Sequence of chain 11.A:
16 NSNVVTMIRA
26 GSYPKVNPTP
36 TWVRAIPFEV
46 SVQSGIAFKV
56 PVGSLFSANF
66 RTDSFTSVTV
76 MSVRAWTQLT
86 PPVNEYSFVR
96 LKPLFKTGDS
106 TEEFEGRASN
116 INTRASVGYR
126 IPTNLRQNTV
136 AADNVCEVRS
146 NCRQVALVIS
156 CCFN

Binding-site contacts:
Ligand atom O5' contacts residue ARG125 of chain 11.A at 3.0 Å (salt-bridge).
Ligand atom O5' contacts residue ARG131 of chain 11.A at 2.6 Å (salt-bridge).
Ligand atom P contacts residue ARG131 of chain 11.A at 3.5 Å.
Ligand atom O3' contacts residue ARG125 of chain 11.A at 4.0 Å.
Ligand atom C2' contacts residue ARG125 of chain 11.A at 3.6 Å.
Ligand atom N1 contacts residue ARG125 of chain 11.A at 3.7 Å.
Ligand atom C4' contacts residue ARG125 of chain 11.A at 4.4 Å.
Ligand atom C5 contacts residue ARG125 of chain 11.A at 3.5 Å.
Ligand atom C4 contacts residue ARG125 of chain 11.A at 3.5 Å.
Ligand atom N3 contacts residue ARG125 of chain 11.A at 3.6 Å (salt-bridge).
Ligand atom O2 contacts residue ARG125 of chain 11.A at 3.9 Å.
Ligand atom OP1 contacts residue ARG125 of chain 11.A at 2.9 Å (salt-bridge).
Ligand atom OP2 contacts residue SER77 of chain 11.A at 4.1 Å.
Ligand atom C5' contacts residue SER77 of chain 11.A at 4.4 Å.
Ligand atom OP3 contacts residue ARG125 of chain 11.A at 2.8 Å.
Ligand atom C5' contacts residue ARG131 of chain 11.A at 3.2 Å.
Ligand atom C2 contacts residue ARG125 of chain 11.A at 3.8 Å.
Ligand atom C5' contacts residue ARG125 of chain 11.A at 4.1 Å.
Ligand atom C6 contacts residue ARG125 of chain 11.A at 3.5 Å.
Ligand atom C3' contacts residue ARG125 of chain 11.A at 3.3 Å.
Ligand atom O4 contacts residue ARG125 of chain 11.A at 3.8 Å.
Ligand atom OP1 contacts residue ARG131 of chain 11.A at 3.4 Å (salt-bridge).
Ligand atom C5' contacts residue MET76 of chain 11.A at 4.3 Å (hydrophobic).
Ligand atom P contacts residue ARG125 of chain 11.A at 3.7 Å.
Ligand atom C1' contacts residue ARG125 of chain 11.A at 4.2 Å.
Ligand atom OP2 contacts residue ARG131 of chain 11.A at 3.7 Å.

A small-molecule ligand and the protein it binds are described below.
Small molecule (SMILES): CO[P](=O)(O)O[C@H]1[C@@H](O)[C@H](n2ccc(=O)[nH]c2=O)O[C@@H]1COP(=O)(O)O